Sequence of chain 1.B:
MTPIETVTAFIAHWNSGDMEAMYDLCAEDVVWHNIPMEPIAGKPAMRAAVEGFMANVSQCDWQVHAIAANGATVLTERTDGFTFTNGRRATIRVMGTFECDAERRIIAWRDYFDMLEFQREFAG

The small molecule below binds the protein below.
Small molecule (SMILES): CCCC(CCC)C(N)=O

Binding-site contacts:
Ligand atom C3A contacts residue PHE53 of chain 1.B at 3.7 Å (hydrophobic).
Ligand atom C5 contacts residue MET54 of chain 1.B at 3.7 Å (hydrophobic).
Ligand atom C4 contacts residue PHE53 of chain 1.B at 0.7 Å (hydrophobic).
Ligand atom C5A contacts residue ASP80 of chain 1.B at 4.0 Å.
Ligand atom C2 contacts residue ASN34 of chain 1.B at 4.1 Å.
Ligand atom C3 contacts residue PHE53 of chain 1.B at 2.1 Å (hydrophobic).
Ligand atom C5A contacts residue VAL94 of chain 1.B at 3.9 Å (hydrophobic).
Ligand atom C5A contacts residue PHE113 of chain 1.B at 3.8 Å (hydrophobic).
Ligand atom N contacts residue ASP111 of chain 1.B at 3.5 Å (salt-bridge).
Ligand atom C4A contacts residue PHE118 of chain 1.B at 4.1 Å (hydrophobic).
Ligand atom C1 contacts residue ASP80 of chain 1.B at 3.3 Å.
Ligand atom O contacts residue ASP80 of chain 1.B at 2.6 Å (salt-bridge).
Ligand atom O contacts residue TRP62 of chain 1.B at 3.7 Å.
Ligand atom C5 contacts residue PHE122 of chain 1.B at 3.5 Å (hydrophobic).
Ligand atom C4A contacts residue ILE92 of chain 1.B at 4.0 Å (hydrophobic).
Ligand atom C1 contacts residue PHE53 of chain 1.B at 3.7 Å (hydrophobic).
Ligand atom N contacts residue ARG78 of chain 1.B at 3.9 Å.
Ligand atom C4 contacts residue PHE82 of chain 1.B at 3.8 Å (hydrophobic).
Ligand atom C3A contacts residue PHE118 of chain 1.B at 3.7 Å (hydrophobic).
Ligand atom C5 contacts residue PHE82 of chain 1.B at 4.0 Å (hydrophobic).
Ligand atom C2 contacts residue PHE53 of chain 1.B at 3.2 Å (hydrophobic).
Ligand atom C1 contacts residue TRP62 of chain 1.B at 3.8 Å (hydrophobic).
Ligand atom C5 contacts residue PHE118 of chain 1.B at 4.2 Å (hydrophobic).
Ligand atom C5 contacts residue PHE53 of chain 1.B at 0.5 Å (hydrophobic).
Ligand atom N contacts residue PHE53 of chain 1.B at 4.4 Å.
Ligand atom C3 contacts residue TRP32 of chain 1.B at 4.1 Å (hydrophobic).
Ligand atom N contacts residue ASP80 of chain 1.B at 3.2 Å (salt-bridge).
Ligand atom C5A contacts residue ASP111 of chain 1.B at 4.1 Å.
Ligand atom C1 contacts residue ASP111 of chain 1.B at 4.2 Å.
Ligand atom O contacts residue PHE82 of chain 1.B at 3.3 Å.
Ligand atom C4 contacts residue MET54 of chain 1.B at 4.0 Å (hydrophobic).
Ligand atom C1 contacts residue PHE82 of chain 1.B at 4.1 Å (hydrophobic).
Ligand atom C3A contacts residue PHE82 of chain 1.B at 4.5 Å (hydrophobic).
Ligand atom O contacts residue PHE53 of chain 1.B at 4.1 Å.
Ligand atom C4 contacts residue TRP62 of chain 1.B at 4.3 Å (hydrophobic).
Ligand atom N contacts residue TRP62 of chain 1.B at 3.2 Å.
Ligand atom N contacts residue TRP109 of chain 1.B at 3.9 Å.